Binding-site contacts:
Ligand atom C4 contacts residue ASN241 of chain 1.A at 4.3 Å.
Ligand atom C5 contacts residue ASN241 of chain 1.A at 3.8 Å.
Ligand atom C5 contacts residue PRO281 of chain 1.A at 4.4 Å (hydrophobic).
Ligand atom O5 contacts residue ASN241 of chain 1.A at 2.5 Å (h-bond).
Ligand atom C3 contacts residue PHE278 of chain 1.A at 3.9 Å (hydrophobic).
Ligand atom C6 contacts residue ASN245 of chain 1.A at 4.2 Å.
Ligand atom O5 contacts residue ASN245 of chain 1.A at 4.1 Å.
Ligand atom C7 contacts residue PRO281 of chain 1.A at 4.4 Å (hydrophobic).
Ligand atom C1 contacts residue ASN241 of chain 1.A at 1.5 Å.
Ligand atom C3 contacts residue ASN241 of chain 1.A at 3.8 Å.
Ligand atom C6 contacts residue ASN245 of chain 1.A at 3.3 Å.
Ligand atom C5 contacts residue ASN245 of chain 1.A at 3.9 Å.
Ligand atom O7 contacts residue PRO281 of chain 1.A at 3.3 Å.
Ligand atom O2 contacts residue PRO281 of chain 1.A at 3.7 Å.
Ligand atom O3 contacts residue PRO281 of chain 1.A at 3.8 Å.
Ligand atom O4 contacts residue PHE278 of chain 1.A at 3.6 Å.
Ligand atom C1 contacts residue ASN245 of chain 1.A at 4.3 Å.
Ligand atom C6 contacts residue LEU249 of chain 1.A at 3.6 Å (hydrophobic).
Ligand atom C1 contacts residue ASN245 of chain 1.A at 3.9 Å.
Ligand atom O5 contacts residue PRO281 of chain 1.A at 4.4 Å.
Ligand atom C5 contacts residue PHE278 of chain 1.A at 3.9 Å (hydrophobic).
Ligand atom O3 contacts residue VAL280 of chain 1.A at 4.1 Å.
Ligand atom C8 contacts residue LYS248 of chain 1.A at 3.7 Å.
Ligand atom C4 contacts residue PHE278 of chain 1.A at 3.1 Å (hydrophobic).
Ligand atom C7 contacts residue ASN241 of chain 1.A at 3.7 Å.
Ligand atom O6 contacts residue ASN245 of chain 1.A at 4.4 Å.
Ligand atom C5 contacts residue ASN245 of chain 1.A at 4.1 Å.
Ligand atom N2 contacts residue ASN241 of chain 1.A at 2.9 Å (h-bond).
Ligand atom C3 contacts residue PRO281 of chain 1.A at 4.2 Å (hydrophobic).
Ligand atom O3 contacts residue PHE278 of chain 1.A at 4.2 Å.
Ligand atom C2 contacts residue ASN241 of chain 1.A at 2.5 Å.
Ligand atom O7 contacts residue ASN241 of chain 1.A at 4.3 Å.
Ligand atom O3 contacts residue PRO281 of chain 1.A at 4.3 Å.
Ligand atom O5 contacts residue ASN245 of chain 1.A at 3.3 Å (h-bond).
Ligand atom C6 contacts residue PHE278 of chain 1.A at 4.4 Å (hydrophobic).

This small molecule binds to this protein.
Small molecule (SMILES): CC(=O)N[C@H]1[C@H](O[C@H]2[C@H](O)[C@@H](NC(C)=O)CO[C@@H]2CO[C@H]2O[C@@H](C)[C@@H](O)[C@@H](O)[C@@H]2O)O[C@H](CO)[C@@H](O)[C@@H]1O

Sequence of chain 1.A:
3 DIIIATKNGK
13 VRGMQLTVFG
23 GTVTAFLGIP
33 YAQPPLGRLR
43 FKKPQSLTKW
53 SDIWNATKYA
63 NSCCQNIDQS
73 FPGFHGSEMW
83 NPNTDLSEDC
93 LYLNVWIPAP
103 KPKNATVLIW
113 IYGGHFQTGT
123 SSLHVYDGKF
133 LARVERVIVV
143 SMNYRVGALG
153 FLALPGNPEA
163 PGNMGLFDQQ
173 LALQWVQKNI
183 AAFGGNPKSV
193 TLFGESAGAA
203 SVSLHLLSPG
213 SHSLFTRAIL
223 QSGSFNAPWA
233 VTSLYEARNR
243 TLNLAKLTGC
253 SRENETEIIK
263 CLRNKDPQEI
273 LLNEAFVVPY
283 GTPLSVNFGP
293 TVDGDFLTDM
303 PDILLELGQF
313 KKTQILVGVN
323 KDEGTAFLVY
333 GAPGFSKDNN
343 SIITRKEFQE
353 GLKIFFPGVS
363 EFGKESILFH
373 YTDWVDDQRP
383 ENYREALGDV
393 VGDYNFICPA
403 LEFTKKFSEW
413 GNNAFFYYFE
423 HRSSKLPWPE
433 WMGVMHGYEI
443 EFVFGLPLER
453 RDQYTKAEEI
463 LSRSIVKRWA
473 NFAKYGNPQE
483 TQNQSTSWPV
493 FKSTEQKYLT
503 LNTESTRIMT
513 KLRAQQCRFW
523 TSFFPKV